This small molecule binds to this protein.
Small molecule (SMILES): CC(=O)N[C@H]1[C@H](O[C@H]2[C@H](O)[C@@H](NC(C)=O)CO[C@@H]2CO)O[C@H](CO)[C@@H](O[C@@H]2O[C@H](CO)[C@@H](O)[C@H](O)[C@@H]2O)[C@@H]1O

Sequence of chain 1.D:
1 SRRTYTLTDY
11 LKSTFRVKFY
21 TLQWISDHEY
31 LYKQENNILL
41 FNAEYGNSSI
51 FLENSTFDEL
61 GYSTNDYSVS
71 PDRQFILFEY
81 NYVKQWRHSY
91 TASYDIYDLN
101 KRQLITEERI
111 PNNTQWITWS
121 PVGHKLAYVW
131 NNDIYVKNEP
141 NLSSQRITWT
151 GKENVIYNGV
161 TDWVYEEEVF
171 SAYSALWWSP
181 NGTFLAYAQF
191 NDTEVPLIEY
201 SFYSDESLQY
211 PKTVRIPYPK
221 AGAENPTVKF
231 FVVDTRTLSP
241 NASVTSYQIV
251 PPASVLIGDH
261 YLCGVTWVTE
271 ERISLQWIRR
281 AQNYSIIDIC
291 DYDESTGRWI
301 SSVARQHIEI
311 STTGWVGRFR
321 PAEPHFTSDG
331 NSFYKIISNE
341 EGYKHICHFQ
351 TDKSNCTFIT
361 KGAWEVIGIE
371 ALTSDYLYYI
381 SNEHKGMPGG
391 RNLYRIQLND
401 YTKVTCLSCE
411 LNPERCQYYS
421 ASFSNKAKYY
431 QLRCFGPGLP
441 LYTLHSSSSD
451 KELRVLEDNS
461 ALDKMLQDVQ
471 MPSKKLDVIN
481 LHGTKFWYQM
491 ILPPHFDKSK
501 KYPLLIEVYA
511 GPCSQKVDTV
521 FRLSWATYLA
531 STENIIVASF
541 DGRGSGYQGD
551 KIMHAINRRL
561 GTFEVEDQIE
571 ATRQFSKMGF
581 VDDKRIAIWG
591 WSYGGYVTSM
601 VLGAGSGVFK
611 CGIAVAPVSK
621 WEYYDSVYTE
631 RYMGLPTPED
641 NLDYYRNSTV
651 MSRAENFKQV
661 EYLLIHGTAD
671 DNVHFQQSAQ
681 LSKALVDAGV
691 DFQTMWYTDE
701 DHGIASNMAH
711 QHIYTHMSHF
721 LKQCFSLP

Binding-site contacts:
Ligand atom C5 contacts residue GLU35 of chain 1.D at 3.7 Å.
Ligand atom C7 contacts residue ASN54 of chain 1.D at 3.5 Å.
Ligand atom C8 contacts residue ASN36 of chain 1.D at 4.3 Å.
Ligand atom O5 contacts residue ASN37 of chain 1.D at 2.6 Å (h-bond).
Ligand atom C1 contacts residue ASN54 of chain 1.D at 1.4 Å.
Ligand atom N2 contacts residue GLU35 of chain 1.D at 3.2 Å (salt-bridge).
Ligand atom C3 contacts residue ASN54 of chain 1.D at 3.8 Å.
Ligand atom C6 contacts residue ASN37 of chain 1.D at 4.0 Å.
Ligand atom C4 contacts residue ASN54 of chain 1.D at 4.2 Å.
Ligand atom O7 contacts residue ASN54 of chain 1.D at 3.4 Å (h-bond).
Ligand atom C1 contacts residue ASN37 of chain 1.D at 3.3 Å.
Ligand atom C2 contacts residue ASN37 of chain 1.D at 4.3 Å.
Ligand atom O4 contacts residue GLU35 of chain 1.D at 3.5 Å (salt-bridge).
Ligand atom O7 contacts residue ASN36 of chain 1.D at 3.2 Å (h-bond).
Ligand atom C2 contacts residue ASN54 of chain 1.D at 2.4 Å.
Ligand atom O5 contacts residue GLU35 of chain 1.D at 3.6 Å.
Ligand atom C5 contacts residue ASN54 of chain 1.D at 3.7 Å.
Ligand atom N2 contacts residue ASN54 of chain 1.D at 3.0 Å (h-bond).
Ligand atom C7 contacts residue GLU35 of chain 1.D at 3.5 Å.
Ligand atom C6 contacts residue GLU35 of chain 1.D at 3.3 Å.
Ligand atom C4 contacts residue GLU35 of chain 1.D at 3.3 Å.
Ligand atom C1 contacts residue GLU35 of chain 1.D at 3.1 Å.
Ligand atom C3 contacts residue GLU35 of chain 1.D at 3.7 Å.
Ligand atom O6 contacts residue ASN37 of chain 1.D at 4.2 Å.
Ligand atom O5 contacts residue ASN54 of chain 1.D at 2.4 Å (h-bond).
Ligand atom C7 contacts residue ASN36 of chain 1.D at 4.0 Å.
Ligand atom C2 contacts residue GLU35 of chain 1.D at 3.5 Å.
Ligand atom C5 contacts residue ASN37 of chain 1.D at 3.8 Å.
Ligand atom O7 contacts residue GLU35 of chain 1.D at 2.8 Å (salt-bridge).